Sequence of chain 1.A:
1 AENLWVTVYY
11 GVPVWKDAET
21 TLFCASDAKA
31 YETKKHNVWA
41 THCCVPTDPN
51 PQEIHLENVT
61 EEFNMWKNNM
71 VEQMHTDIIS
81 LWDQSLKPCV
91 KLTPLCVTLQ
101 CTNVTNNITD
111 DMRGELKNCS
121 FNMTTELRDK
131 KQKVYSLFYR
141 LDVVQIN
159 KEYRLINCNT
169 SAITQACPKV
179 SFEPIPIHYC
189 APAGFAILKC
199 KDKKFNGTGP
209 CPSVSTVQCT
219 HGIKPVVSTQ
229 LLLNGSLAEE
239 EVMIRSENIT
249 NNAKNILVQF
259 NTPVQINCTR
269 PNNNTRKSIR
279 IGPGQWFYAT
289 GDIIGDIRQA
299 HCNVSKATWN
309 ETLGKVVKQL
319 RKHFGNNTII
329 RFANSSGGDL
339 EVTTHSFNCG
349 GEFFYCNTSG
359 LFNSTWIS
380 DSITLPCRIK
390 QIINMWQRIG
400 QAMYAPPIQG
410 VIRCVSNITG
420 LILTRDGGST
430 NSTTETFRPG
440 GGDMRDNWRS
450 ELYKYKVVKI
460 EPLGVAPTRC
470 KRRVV

This small molecule binds to this protein.
Small molecule (SMILES): CC(=O)N[C@H]1[C@H](O[C@H]2[C@H](O)[C@@H](NC(C)=O)CO[C@@H]2CO)O[C@H](CO)[C@@H](O[C@@H]2O[C@H](CO[C@H]3O[C@H](CO)[C@@H](O)[C@H](O)[C@@H]3O)[C@@H](O)[C@H](O[C@H]3O[C@H](CO)[C@@H](O)[C@H](O)[C@@H]3O[C@H]3O[C@H](CO)[C@@H](O)[C@H](O)[C@@H]3O)[C@@H]2O)[C@@H]1O

Binding-site contacts:
Ligand atom C1 contacts residue NAG1 of chain 1.CA at 4.3 Å.
Ligand atom C8 contacts residue SER415 of chain 1.A at 4.1 Å.
Ligand atom C8 contacts residue VAL224 of chain 1.A at 3.9 Å (hydrophobic).
Ligand atom O5 contacts residue ASN232 of chain 1.A at 2.4 Å (h-bond).
Ligand atom O6 contacts residue GLU181 of chain 1.A at 4.1 Å.
Ligand atom O7 contacts residue PRO182 of chain 1.A at 3.6 Å.
Ligand atom O4 contacts residue VAL414 of chain 1.A at 4.1 Å.
Ligand atom C2 contacts residue ASN232 of chain 1.A at 2.5 Å.
Ligand atom O5 contacts residue NAG1 of chain 1.CA at 3.7 Å.
Ligand atom C7 contacts residue SER415 of chain 1.A at 4.0 Å.
Ligand atom O5 contacts residue LYS222 of chain 1.A at 4.3 Å.
Ligand atom O6 contacts residue CYS347 of chain 1.A at 4.2 Å.
Ligand atom C1 contacts residue ASN232 of chain 1.A at 1.5 Å.
Ligand atom C3 contacts residue SER415 of chain 1.A at 3.8 Å.
Ligand atom C6 contacts residue NAG1 of chain 1.CA at 3.8 Å.
Ligand atom C6 contacts residue SER179 of chain 1.A at 3.8 Å.
Ligand atom O3 contacts residue CYS413 of chain 1.A at 4.2 Å.
Ligand atom C3 contacts residue VAL414 of chain 1.A at 4.1 Å (hydrophobic).
Ligand atom O3 contacts residue ARG274 of chain 1.A at 4.0 Å.
Ligand atom O6 contacts residue SER179 of chain 1.A at 2.9 Å (h-bond).
Ligand atom O7 contacts residue ASN232 of chain 1.A at 3.9 Å.
Ligand atom C5 contacts residue ASN232 of chain 1.A at 3.8 Å.
Ligand atom C8 contacts residue ASN346 of chain 1.A at 3.6 Å.
Ligand atom C5 contacts residue NAG1 of chain 1.CA at 3.8 Å.
Ligand atom C5 contacts residue VAL414 of chain 1.A at 3.5 Å (hydrophobic).
Ligand atom C3 contacts residue ASN232 of chain 1.A at 3.9 Å.
Ligand atom N2 contacts residue ASN232 of chain 1.A at 3.0 Å (h-bond).
Ligand atom C1 contacts residue SER415 of chain 1.A at 3.8 Å.
Ligand atom C1 contacts residue VAL414 of chain 1.A at 4.1 Å (hydrophobic).
Ligand atom O7 contacts residue VAL414 of chain 1.A at 3.6 Å.
Ligand atom C8 contacts residue LEU231 of chain 1.A at 3.7 Å (hydrophobic).
Ligand atom O7 contacts residue VAL224 of chain 1.A at 4.0 Å.
Ligand atom O5 contacts residue VAL414 of chain 1.A at 4.2 Å.
Ligand atom C6 contacts residue GLU181 of chain 1.A at 4.0 Å.
Ligand atom C4 contacts residue VAL414 of chain 1.A at 4.1 Å (hydrophobic).
Ligand atom C2 contacts residue SER415 of chain 1.A at 3.7 Å.
Ligand atom C7 contacts residue ASN232 of chain 1.A at 3.7 Å.
Ligand atom N2 contacts residue SER415 of chain 1.A at 3.0 Å (h-bond).
Ligand atom C5 contacts residue GLU181 of chain 1.A at 3.9 Å.
Ligand atom O6 contacts residue GLY348 of chain 1.A at 3.6 Å.